The small molecule below binds the protein below.
Small molecule (SMILES): CC(=O)N[C@@H]1[C@@H](O)[C@H](O)[C@@H](CO)O[C@H]1O

Binding-site contacts:
Ligand atom C7 contacts residue TYR142 of chain 1.A at 3.9 Å (hydrophobic).
Ligand atom C2 contacts residue ASN108 of chain 1.A at 2.4 Å.
Ligand atom C8 contacts residue CYS143 of chain 1.A at 3.7 Å (hydrophobic).
Ligand atom C3 contacts residue ASN108 of chain 1.A at 3.8 Å.
Ligand atom N2 contacts residue ASN148 of chain 1.A at 4.0 Å.
Ligand atom C7 contacts residue CYS143 of chain 1.A at 4.0 Å (hydrophobic).
Ligand atom O7 contacts residue ASP144 of chain 1.A at 2.9 Å (salt-bridge).
Ligand atom C8 contacts residue ASP144 of chain 1.A at 3.9 Å.
Ligand atom C8 contacts residue GLY107 of chain 1.A at 4.2 Å.
Ligand atom O5 contacts residue ASN108 of chain 1.A at 2.4 Å (h-bond).
Ligand atom O3 contacts residue ASP144 of chain 1.A at 2.6 Å (salt-bridge).
Ligand atom C2 contacts residue PHE118 of chain 1.A at 3.9 Å (hydrophobic).
Ligand atom O3 contacts residue PHE118 of chain 1.A at 4.4 Å.
Ligand atom C7 contacts residue ASN108 of chain 1.A at 3.3 Å.
Ligand atom C2 contacts residue ASP144 of chain 1.A at 3.8 Å.
Ligand atom C7 contacts residue ASN148 of chain 1.A at 3.9 Å.
Ligand atom C3 contacts residue PHE118 of chain 1.A at 3.8 Å (hydrophobic).
Ligand atom C4 contacts residue ASP144 of chain 1.A at 4.0 Å.
Ligand atom O3 contacts residue ASN148 of chain 1.A at 3.5 Å (h-bond).
Ligand atom C8 contacts residue ASN148 of chain 1.A at 3.6 Å.
Ligand atom C3 contacts residue ASP144 of chain 1.A at 3.6 Å.
Ligand atom C1 contacts residue ASN108 of chain 1.A at 1.4 Å.
Ligand atom N2 contacts residue ASN108 of chain 1.A at 2.8 Å (h-bond).
Ligand atom O7 contacts residue ASN108 of chain 1.A at 3.2 Å (h-bond).
Ligand atom C8 contacts residue TYR142 of chain 1.A at 4.3 Å (hydrophobic).
Ligand atom C5 contacts residue ASN108 of chain 1.A at 3.7 Å.
Ligand atom O7 contacts residue CYS143 of chain 1.A at 3.4 Å.
Ligand atom C4 contacts residue ASN108 of chain 1.A at 4.2 Å.
Ligand atom C7 contacts residue ASP144 of chain 1.A at 3.5 Å.
Ligand atom C8 contacts residue PHE118 of chain 1.A at 3.5 Å (hydrophobic).
Ligand atom O7 contacts residue TYR142 of chain 1.A at 3.2 Å (h-bond).
Ligand atom C7 contacts residue PHE118 of chain 1.A at 4.2 Å (hydrophobic).
Ligand atom C1 contacts residue PHE118 of chain 1.A at 4.0 Å (hydrophobic).
Ligand atom N2 contacts residue PHE118 of chain 1.A at 3.4 Å.
Ligand atom N2 contacts residue ASP144 of chain 1.A at 4.0 Å.

Sequence of chain 1.A:
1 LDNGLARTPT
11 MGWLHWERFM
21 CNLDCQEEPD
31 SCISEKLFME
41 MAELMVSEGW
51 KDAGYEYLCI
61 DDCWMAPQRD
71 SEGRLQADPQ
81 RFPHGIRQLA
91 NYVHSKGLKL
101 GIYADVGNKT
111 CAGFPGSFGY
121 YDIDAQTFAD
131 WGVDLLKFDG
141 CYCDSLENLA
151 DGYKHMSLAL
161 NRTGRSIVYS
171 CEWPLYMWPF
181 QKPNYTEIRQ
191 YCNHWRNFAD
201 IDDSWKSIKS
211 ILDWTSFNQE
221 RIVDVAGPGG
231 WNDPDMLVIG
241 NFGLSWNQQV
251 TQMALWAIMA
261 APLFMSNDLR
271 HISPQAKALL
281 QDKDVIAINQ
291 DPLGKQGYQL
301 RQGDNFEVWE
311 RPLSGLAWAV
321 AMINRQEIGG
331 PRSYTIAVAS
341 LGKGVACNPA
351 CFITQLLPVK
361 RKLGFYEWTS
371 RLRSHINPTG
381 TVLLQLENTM